Sequence of chain 1.B:
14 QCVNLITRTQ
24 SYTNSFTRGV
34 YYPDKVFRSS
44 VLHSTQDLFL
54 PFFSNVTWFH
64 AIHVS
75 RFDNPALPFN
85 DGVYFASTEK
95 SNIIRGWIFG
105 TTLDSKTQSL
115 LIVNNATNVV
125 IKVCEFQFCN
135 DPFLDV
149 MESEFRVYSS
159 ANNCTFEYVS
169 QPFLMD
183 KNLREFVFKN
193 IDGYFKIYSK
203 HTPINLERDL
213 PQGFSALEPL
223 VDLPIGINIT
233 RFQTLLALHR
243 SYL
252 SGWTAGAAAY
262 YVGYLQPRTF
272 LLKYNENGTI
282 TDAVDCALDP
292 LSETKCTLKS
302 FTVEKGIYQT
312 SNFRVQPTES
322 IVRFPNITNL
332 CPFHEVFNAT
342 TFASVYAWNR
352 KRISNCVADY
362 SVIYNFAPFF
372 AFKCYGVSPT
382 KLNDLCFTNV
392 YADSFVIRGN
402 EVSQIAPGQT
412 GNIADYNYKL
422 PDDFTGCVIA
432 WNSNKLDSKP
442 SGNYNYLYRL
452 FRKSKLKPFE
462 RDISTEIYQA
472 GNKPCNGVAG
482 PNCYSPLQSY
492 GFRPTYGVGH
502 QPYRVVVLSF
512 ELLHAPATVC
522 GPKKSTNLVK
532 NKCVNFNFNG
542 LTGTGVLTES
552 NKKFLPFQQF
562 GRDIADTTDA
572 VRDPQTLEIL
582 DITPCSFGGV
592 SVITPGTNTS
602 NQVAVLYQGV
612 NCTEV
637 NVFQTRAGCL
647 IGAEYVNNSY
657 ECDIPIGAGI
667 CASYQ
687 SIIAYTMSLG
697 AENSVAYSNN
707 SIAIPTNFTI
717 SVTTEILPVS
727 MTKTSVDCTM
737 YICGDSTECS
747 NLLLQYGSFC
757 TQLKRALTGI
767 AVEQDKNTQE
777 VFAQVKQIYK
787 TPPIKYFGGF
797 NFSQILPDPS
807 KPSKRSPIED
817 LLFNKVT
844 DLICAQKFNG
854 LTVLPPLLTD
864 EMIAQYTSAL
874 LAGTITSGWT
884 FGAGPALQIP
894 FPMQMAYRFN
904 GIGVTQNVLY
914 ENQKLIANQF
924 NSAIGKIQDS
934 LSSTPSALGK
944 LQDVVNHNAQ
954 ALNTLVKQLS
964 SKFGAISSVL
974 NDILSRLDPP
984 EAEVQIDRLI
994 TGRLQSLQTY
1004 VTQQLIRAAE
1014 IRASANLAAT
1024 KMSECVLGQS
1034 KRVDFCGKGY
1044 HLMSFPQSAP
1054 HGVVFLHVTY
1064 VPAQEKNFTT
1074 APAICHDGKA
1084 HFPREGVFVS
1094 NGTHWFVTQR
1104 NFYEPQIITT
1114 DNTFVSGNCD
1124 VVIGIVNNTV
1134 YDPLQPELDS

This protein binds this small molecule.
Small molecule (SMILES): CC(=O)N[C@H]1[C@H](O[C@H]2[C@H](O)[C@@H](NC(C)=O)CO[C@@H]2CO)O[C@H](CO)[C@@H](O)[C@@H]1O

Binding-site contacts:
Ligand atom C1 contacts residue THR121 of chain 1.B at 3.4 Å.
Ligand atom O7 contacts residue GLU150 of chain 1.B at 3.4 Å (salt-bridge).
Ligand atom O6 contacts residue ASN122 of chain 1.B at 4.2 Å.
Ligand atom C8 contacts residue ASN119 of chain 1.B at 4.3 Å.
Ligand atom C3 contacts residue THR121 of chain 1.B at 4.4 Å.
Ligand atom O6 contacts residue VAL124 of chain 1.B at 3.4 Å.
Ligand atom C6 contacts residue VAL124 of chain 1.B at 3.6 Å (hydrophobic).
Ligand atom O7 contacts residue ASN122 of chain 1.B at 4.5 Å.
Ligand atom C2 contacts residue THR121 of chain 1.B at 4.3 Å.
Ligand atom O7 contacts residue ASN119 of chain 1.B at 3.3 Å (h-bond).
Ligand atom C7 contacts residue ASN119 of chain 1.B at 3.2 Å.
Ligand atom C5 contacts residue THR121 of chain 1.B at 4.2 Å.
Ligand atom O5 contacts residue ASN122 of chain 1.B at 3.6 Å.
Ligand atom O5 contacts residue THR121 of chain 1.B at 4.0 Å.
Ligand atom C4 contacts residue ASN119 of chain 1.B at 4.3 Å.
Ligand atom C7 contacts residue ASN122 of chain 1.B at 4.3 Å.
Ligand atom C2 contacts residue ASN119 of chain 1.B at 2.4 Å.
Ligand atom C5 contacts residue ASN122 of chain 1.B at 3.4 Å.
Ligand atom C6 contacts residue ASN122 of chain 1.B at 3.2 Å.
Ligand atom C3 contacts residue ASN119 of chain 1.B at 3.8 Å.
Ligand atom N2 contacts residue ASN119 of chain 1.B at 2.8 Å (h-bond).
Ligand atom O5 contacts residue ASN119 of chain 1.B at 2.4 Å (h-bond).
Ligand atom C7 contacts residue GLU150 of chain 1.B at 4.3 Å.
Ligand atom C5 contacts residue ASN119 of chain 1.B at 3.7 Å.
Ligand atom N2 contacts residue THR121 of chain 1.B at 4.4 Å.
Ligand atom C8 contacts residue ASN122 of chain 1.B at 3.9 Å.
Ligand atom C1 contacts residue ASN119 of chain 1.B at 1.4 Å.